A small-molecule ligand and the protein it binds are described below.
Small molecule (SMILES): O=c1[nH]cnc2c([C@@H]3N[C@H](CO)[C@@H](O)[C@H]3O)c[nH]c12

Sequence of chain 1.A:
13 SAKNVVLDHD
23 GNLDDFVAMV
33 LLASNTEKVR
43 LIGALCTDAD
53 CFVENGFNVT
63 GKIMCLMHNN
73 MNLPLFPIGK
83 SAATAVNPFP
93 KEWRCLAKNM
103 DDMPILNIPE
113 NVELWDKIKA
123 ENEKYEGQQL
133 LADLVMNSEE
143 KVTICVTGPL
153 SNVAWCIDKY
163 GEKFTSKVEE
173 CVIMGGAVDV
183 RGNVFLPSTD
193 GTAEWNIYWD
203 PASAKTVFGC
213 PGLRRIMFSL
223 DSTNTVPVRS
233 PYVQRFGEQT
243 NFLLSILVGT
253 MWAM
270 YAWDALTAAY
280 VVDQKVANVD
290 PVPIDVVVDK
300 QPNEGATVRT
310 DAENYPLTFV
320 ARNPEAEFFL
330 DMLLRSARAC

Binding-site contacts:
Ligand atom O2' contacts residue ASP26 of chain 1.A at 2.8 Å (salt-bridge).
Ligand atom C4' contacts residue GLU196 of chain 1.A at 3.6 Å.
Ligand atom C6 contacts residue TRP95 of chain 1.A at 3.5 Å (hydrophobic).
Ligand atom N4' contacts residue ASN198 of chain 1.A at 3.5 Å (h-bond).
Ligand atom C3' contacts residue CA1 of chain 1.C at 3.5 Å.
Ligand atom C1' contacts residue ASP52 of chain 1.A at 3.2 Å.
Ligand atom O3' contacts residue THR149 of chain 1.A at 2.9 Å (h-bond).
Ligand atom O5' contacts residue GLU196 of chain 1.A at 2.8 Å (salt-bridge).
Ligand atom O5' contacts residue ASN185 of chain 1.A at 2.7 Å (h-bond).
Ligand atom C4' contacts residue MET176 of chain 1.A at 3.4 Å (hydrophobic).
Ligand atom C2' contacts residue ASP52 of chain 1.A at 3.6 Å.
Ligand atom C4 contacts residue ASP52 of chain 1.A at 3.7 Å.
Ligand atom O2' contacts residue ASP273 of chain 1.A at 3.2 Å (salt-bridge).
Ligand atom O6 contacts residue TRP95 of chain 1.A at 3.3 Å.
Ligand atom O2' contacts residue ASN24 of chain 1.A at 3.7 Å.
Ligand atom N3 contacts residue ASP52 of chain 1.A at 3.1 Å (salt-bridge).
Ligand atom C3' contacts residue ASP26 of chain 1.A at 3.5 Å.
Ligand atom C4' contacts residue ASN198 of chain 1.A at 3.5 Å.
Ligand atom C9 contacts residue ASP52 of chain 1.A at 3.8 Å.
Ligand atom C5' contacts residue GLU196 of chain 1.A at 3.4 Å.
Ligand atom C2 contacts residue ASN24 of chain 1.A at 3.0 Å.
Ligand atom O3' contacts residue MET176 of chain 1.A at 3.8 Å.
Ligand atom C5 contacts residue TRP272 of chain 1.A at 3.6 Å (hydrophobic).
Ligand atom O2' contacts residue ASP27 of chain 1.A at 3.3 Å (salt-bridge).
Ligand atom N7 contacts residue TRP95 of chain 1.A at 3.7 Å.
Ligand atom O3' contacts residue ASN198 of chain 1.A at 3.3 Å (h-bond).
Ligand atom N7 contacts residue TRP272 of chain 1.A at 3.6 Å.
Ligand atom N1 contacts residue TRP95 of chain 1.A at 3.6 Å.
Ligand atom C2' contacts residue CA1 of chain 1.C at 3.5 Å.
Ligand atom O2' contacts residue ASP52 of chain 1.A at 3.0 Å (salt-bridge).
Ligand atom O2' contacts residue CA1 of chain 1.C at 2.6 Å.
Ligand atom C5 contacts residue TRP95 of chain 1.A at 3.8 Å (hydrophobic).
Ligand atom O3' contacts residue CA1 of chain 1.C at 2.4 Å.
Ligand atom C5' contacts residue TRP272 of chain 1.A at 3.8 Å (hydrophobic).
Ligand atom C2' contacts residue ASP26 of chain 1.A at 3.5 Å.
Ligand atom N4' contacts residue PHE91 of chain 1.A at 3.8 Å.
Ligand atom C3' contacts residue ASP273 of chain 1.A at 3.3 Å.
Ligand atom O3' contacts residue ASP273 of chain 1.A at 2.6 Å (salt-bridge).
Ligand atom C5' contacts residue MET176 of chain 1.A at 3.5 Å (hydrophobic).
Ligand atom N3 contacts residue ASN24 of chain 1.A at 3.3 Å (h-bond).